A small-molecule ligand and the protein it binds are described below.
Small molecule (SMILES): CC(=O)N[C@@H]1[C@@H](O)[C@H](O)[C@@H](CO)O[C@H]1O

Sequence of chain 3.A:
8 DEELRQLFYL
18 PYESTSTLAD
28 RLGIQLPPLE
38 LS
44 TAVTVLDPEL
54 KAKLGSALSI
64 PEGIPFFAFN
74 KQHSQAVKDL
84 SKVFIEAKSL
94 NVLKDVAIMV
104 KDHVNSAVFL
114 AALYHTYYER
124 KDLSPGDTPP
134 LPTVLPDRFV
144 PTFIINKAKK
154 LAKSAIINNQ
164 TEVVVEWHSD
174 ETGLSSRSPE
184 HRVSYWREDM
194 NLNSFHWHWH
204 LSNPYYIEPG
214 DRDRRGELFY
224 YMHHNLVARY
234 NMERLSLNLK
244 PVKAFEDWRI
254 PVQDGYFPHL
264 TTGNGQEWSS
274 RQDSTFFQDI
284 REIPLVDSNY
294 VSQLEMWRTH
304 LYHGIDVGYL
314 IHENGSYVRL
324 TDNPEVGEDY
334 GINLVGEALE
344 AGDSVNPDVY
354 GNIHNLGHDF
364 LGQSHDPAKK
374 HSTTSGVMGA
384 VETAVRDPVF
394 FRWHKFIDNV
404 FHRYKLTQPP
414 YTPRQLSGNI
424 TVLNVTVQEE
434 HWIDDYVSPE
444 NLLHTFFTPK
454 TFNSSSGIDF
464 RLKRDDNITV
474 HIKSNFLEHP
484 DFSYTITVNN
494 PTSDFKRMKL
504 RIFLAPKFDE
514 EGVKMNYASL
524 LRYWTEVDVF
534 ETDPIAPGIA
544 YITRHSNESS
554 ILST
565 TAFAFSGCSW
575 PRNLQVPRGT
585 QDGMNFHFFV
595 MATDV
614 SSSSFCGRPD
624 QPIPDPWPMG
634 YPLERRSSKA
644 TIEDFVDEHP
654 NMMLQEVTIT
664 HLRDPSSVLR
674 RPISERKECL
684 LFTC

Binding-site contacts:
Ligand atom C3 contacts residue SER319 of chain 3.A at 3.9 Å.
Ligand atom C3 contacts residue ASN317 of chain 3.A at 3.7 Å.
Ligand atom O5 contacts residue HIS315 of chain 3.A at 3.9 Å.
Ligand atom C2 contacts residue SER319 of chain 3.A at 3.8 Å.
Ligand atom O5 contacts residue ASN317 of chain 3.A at 2.4 Å (h-bond).
Ligand atom O3 contacts residue SER319 of chain 3.A at 4.4 Å.
Ligand atom C1 contacts residue ASN317 of chain 3.A at 1.4 Å.
Ligand atom C2 contacts residue ASN317 of chain 3.A at 2.3 Å.
Ligand atom C5 contacts residue ASN317 of chain 3.A at 3.7 Å.
Ligand atom C1 contacts residue SER319 of chain 3.A at 4.2 Å.
Ligand atom C7 contacts residue SER319 of chain 3.A at 3.6 Å.
Ligand atom C8 contacts residue ASN317 of chain 3.A at 4.5 Å.
Ligand atom C1 contacts residue HIS315 of chain 3.A at 4.1 Å.
Ligand atom C4 contacts residue ASN317 of chain 3.A at 4.1 Å.
Ligand atom C7 contacts residue ASN317 of chain 3.A at 3.4 Å.
Ligand atom O7 contacts residue ASN317 of chain 3.A at 3.5 Å (h-bond).
Ligand atom N2 contacts residue SER319 of chain 3.A at 2.8 Å (h-bond).
Ligand atom C8 contacts residue SER319 of chain 3.A at 3.4 Å.
Ligand atom N2 contacts residue ASN317 of chain 3.A at 2.7 Å (h-bond).